Binding-site contacts:
Ligand atom C10 contacts residue ILE395 of chain 1.A at 4.2 Å (hydrophobic).
Ligand atom C1 contacts residue VAL247 of chain 1.A at 4.1 Å (hydrophobic).
Ligand atom C9 contacts residue GLY248 of chain 1.A at 4.1 Å.
Ligand atom C3 contacts residue HEM1 of chain 1.B at 4.3 Å.
Ligand atom C6 contacts residue VAL295 of chain 1.A at 3.7 Å (hydrophobic).
Ligand atom C3 contacts residue PHE87 of chain 1.A at 4.3 Å (hydrophobic).
Ligand atom C1 contacts residue TYR96 of chain 1.A at 4.4 Å (hydrophobic).
Ligand atom C10 contacts residue TYR96 of chain 1.A at 4.4 Å (hydrophobic).
Ligand atom C4 contacts residue HEM1 of chain 1.B at 3.6 Å.
Ligand atom C10 contacts residue ASP297 of chain 1.A at 3.5 Å.
Ligand atom C6 contacts residue HEM1 of chain 1.B at 4.4 Å.
Ligand atom C9 contacts residue LEU244 of chain 1.A at 4.0 Å (hydrophobic).
Ligand atom C8 contacts residue VAL247 of chain 1.A at 4.5 Å (hydrophobic).
Ligand atom C1 contacts residue PHE87 of chain 1.A at 4.4 Å (hydrophobic).
Ligand atom C1 contacts residue LEU244 of chain 1.A at 3.9 Å (hydrophobic).
Ligand atom C3 contacts residue TYR96 of chain 1.A at 3.6 Å (hydrophobic).
Ligand atom C3 contacts residue ASP297 of chain 1.A at 4.2 Å.
Ligand atom C5 contacts residue HEM1 of chain 1.B at 3.8 Å.
Ligand atom C8 contacts residue VAL396 of chain 1.A at 4.1 Å (hydrophobic).
Ligand atom C8 contacts residue PHE87 of chain 1.A at 3.6 Å (hydrophobic).
Ligand atom C2 contacts residue TYR96 of chain 1.A at 3.0 Å (hydrophobic).
Ligand atom C2 contacts residue LEU244 of chain 1.A at 3.4 Å (hydrophobic).
Ligand atom C2 contacts residue PHE87 of chain 1.A at 4.2 Å (hydrophobic).
Ligand atom C6 contacts residue VAL396 of chain 1.A at 3.8 Å (hydrophobic).
Ligand atom C10 contacts residue PHE87 of chain 1.A at 3.5 Å (hydrophobic).
Ligand atom C7 contacts residue VAL295 of chain 1.A at 4.4 Å (hydrophobic).
Ligand atom C7 contacts residue ILE395 of chain 1.A at 3.7 Å (hydrophobic).
Ligand atom C7 contacts residue VAL396 of chain 1.A at 3.9 Å (hydrophobic).
Ligand atom C7 contacts residue PHE87 of chain 1.A at 4.1 Å (hydrophobic).
Ligand atom C8 contacts residue ILE395 of chain 1.A at 4.2 Å (hydrophobic).
Ligand atom C8 contacts residue THR185 of chain 1.A at 4.1 Å.

Sequence of chain 1.A:
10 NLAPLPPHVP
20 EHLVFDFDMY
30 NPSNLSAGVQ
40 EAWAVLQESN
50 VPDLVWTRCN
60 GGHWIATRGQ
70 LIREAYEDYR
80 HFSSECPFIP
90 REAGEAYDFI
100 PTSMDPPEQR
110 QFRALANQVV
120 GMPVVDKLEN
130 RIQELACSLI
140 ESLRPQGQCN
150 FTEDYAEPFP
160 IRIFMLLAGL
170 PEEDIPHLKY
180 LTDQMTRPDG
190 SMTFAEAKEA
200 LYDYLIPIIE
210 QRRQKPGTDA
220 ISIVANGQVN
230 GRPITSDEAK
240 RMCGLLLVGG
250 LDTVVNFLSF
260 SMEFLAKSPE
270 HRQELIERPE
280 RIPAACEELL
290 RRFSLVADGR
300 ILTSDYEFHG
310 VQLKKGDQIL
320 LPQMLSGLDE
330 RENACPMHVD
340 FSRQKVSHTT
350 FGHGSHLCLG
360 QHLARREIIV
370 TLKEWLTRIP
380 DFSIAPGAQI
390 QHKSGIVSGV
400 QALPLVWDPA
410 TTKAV

This protein binds this small molecule.
Small molecule (SMILES): C1C2CC3CC1CC(C2)C3